A protein and the small-molecule ligand that binds it are described below.
Small molecule (SMILES): Nc1nc2c(ncn2[C@@H]2O[C@H](CO[P](=O)(O)O[P](=O)(O)NP(=O)(O)O)[C@@H](O)[C@H]2O)c(=O)[nH]1

Binding-site contacts:
Ligand atom O6 contacts residue ASN117 of chain 1.A at 3.3 Å (h-bond).
Ligand atom O1A contacts residue SER18 of chain 1.A at 3.4 Å (h-bond).
Ligand atom PB contacts residue MG1 of chain 1.D at 3.2 Å.
Ligand atom O1B contacts residue MG1 of chain 1.D at 2.0 Å.
Ligand atom N3B contacts residue GLY14 of chain 1.A at 3.0 Å (h-bond).
Ligand atom C8 contacts residue ALA19 of chain 1.A at 3.5 Å (hydrophobic).
Ligand atom O1G contacts residue THR36 of chain 1.A at 2.8 Å (h-bond).
Ligand atom O1A contacts residue ALA19 of chain 1.A at 2.9 Å (h-bond).
Ligand atom N7 contacts residue ASN117 of chain 1.A at 3.2 Å (h-bond).
Ligand atom O2G contacts residue PRO35 of chain 1.A at 3.3 Å.
Ligand atom O6 contacts residue ASP120 of chain 1.A at 3.4 Å (salt-bridge).
Ligand atom O2' contacts residue VAL30 of chain 1.A at 2.7 Å (h-bond).
Ligand atom O6 contacts residue ALA147 of chain 1.A at 2.8 Å (h-bond).
Ligand atom O1G contacts residue MG1 of chain 1.D at 1.9 Å.
Ligand atom O2' contacts residue PHE29 of chain 1.A at 3.4 Å.
Ligand atom O2B contacts residue VAL15 of chain 1.A at 3.2 Å (h-bond).
Ligand atom N3B contacts residue MG1 of chain 1.D at 3.3 Å.
Ligand atom O2B contacts residue LYS17 of chain 1.A at 2.9 Å (salt-bridge).
Ligand atom O6 contacts residue SER146 of chain 1.A at 3.4 Å.
Ligand atom O3G contacts residue LYS17 of chain 1.A at 2.7 Å (salt-bridge).
Ligand atom PG contacts residue MG1 of chain 1.D at 3.1 Å.
Ligand atom O2' contacts residue ASP31 of chain 1.A at 3.1 Å (salt-bridge).
Ligand atom C6 contacts residue ASP120 of chain 1.A at 3.5 Å.
Ligand atom C2' contacts residue VAL30 of chain 1.A at 3.5 Å (hydrophobic).
Ligand atom O3A contacts residue GLY14 of chain 1.A at 3.6 Å.
Ligand atom N2 contacts residue LEU121 of chain 1.A at 3.5 Å.
Ligand atom O3G contacts residue GLY13 of chain 1.A at 3.4 Å.
Ligand atom O2G contacts residue GLN62 of chain 1.A at 2.9 Å (h-bond).
Ligand atom O3A contacts residue GLY16 of chain 1.A at 3.1 Å (h-bond).
Ligand atom O3G contacts residue GLY61 of chain 1.A at 2.9 Å (h-bond).
Ligand atom N1 contacts residue ASP120 of chain 1.A at 2.7 Å (salt-bridge).
Ligand atom O6 contacts residue LYS118 of chain 1.A at 3.4 Å.
Ligand atom O2B contacts residue GLY14 of chain 1.A at 3.4 Å (h-bond).
Ligand atom N2 contacts residue ASP120 of chain 1.A at 2.8 Å (salt-bridge).
Ligand atom O1B contacts residue SER18 of chain 1.A at 3.0 Å (h-bond).
Ligand atom O3' contacts residue ASP31 of chain 1.A at 2.9 Å (salt-bridge).
Ligand atom C3' contacts residue GLU32 of chain 1.A at 3.5 Å.
Ligand atom O1A contacts residue GLY16 of chain 1.A at 3.3 Å.
Ligand atom O4' contacts residue LYS118 of chain 1.A at 3.1 Å (salt-bridge).
Ligand atom O2B contacts residue GLY16 of chain 1.A at 3.0 Å (h-bond).

Sequence of chain 1.A:
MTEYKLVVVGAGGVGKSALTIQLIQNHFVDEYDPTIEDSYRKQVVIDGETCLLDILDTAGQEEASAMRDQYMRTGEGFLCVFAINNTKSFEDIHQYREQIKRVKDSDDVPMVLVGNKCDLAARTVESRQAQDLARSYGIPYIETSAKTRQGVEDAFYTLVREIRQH